Sequence of chain 1.A:
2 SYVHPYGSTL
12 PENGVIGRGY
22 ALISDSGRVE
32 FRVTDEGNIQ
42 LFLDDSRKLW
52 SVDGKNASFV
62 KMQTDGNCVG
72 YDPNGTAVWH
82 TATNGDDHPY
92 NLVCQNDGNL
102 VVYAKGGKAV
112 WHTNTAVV

The protein below binds the small molecule below.
Small molecule (SMILES): OC[C@H]1O[C@H](O)[C@@H](O)[C@@H](O)[C@@H]1O

Binding-site contacts:
Ligand atom C6 contacts residue HIS113 of chain 1.A at 4.0 Å.
Ligand atom C4 contacts residue VAL102 of chain 1.A at 4.2 Å (hydrophobic).
Ligand atom O5 contacts residue HIS113 of chain 1.A at 4.4 Å.
Ligand atom O2 contacts residue ASN100 of chain 1.A at 3.0 Å (h-bond).
Ligand atom C5 contacts residue ASN100 of chain 1.A at 3.9 Å.
Ligand atom C3 contacts residue TYR104 of chain 1.A at 3.8 Å (hydrophobic).
Ligand atom C2 contacts residue GLN96 of chain 1.A at 4.0 Å.
Ligand atom O3 contacts residue GLN96 of chain 1.A at 2.9 Å (h-bond).
Ligand atom O3 contacts residue TYR104 of chain 1.A at 3.1 Å (h-bond).
Ligand atom O4 contacts residue VAL102 of chain 1.A at 4.3 Å.
Ligand atom O3 contacts residue ASP98 of chain 1.A at 4.0 Å.
Ligand atom O2 contacts residue ALA117 of chain 1.A at 3.8 Å.
Ligand atom C3 contacts residue ASP98 of chain 1.A at 4.3 Å.
Ligand atom O6 contacts residue HIS113 of chain 1.A at 3.8 Å.
Ligand atom C4 contacts residue GLN96 of chain 1.A at 4.2 Å.
Ligand atom C4 contacts residue ASN100 of chain 1.A at 4.1 Å.
Ligand atom O2 contacts residue GLN96 of chain 1.A at 3.2 Å (h-bond).
Ligand atom C1 contacts residue ASN100 of chain 1.A at 3.8 Å.
Ligand atom O4 contacts residue TYR104 of chain 1.A at 2.6 Å (h-bond).
Ligand atom C6 contacts residue ASN100 of chain 1.A at 4.0 Å.
Ligand atom C4 contacts residue TYR104 of chain 1.A at 3.5 Å (hydrophobic).
Ligand atom C3 contacts residue GLN96 of chain 1.A at 3.9 Å.
Ligand atom O2 contacts residue ASP98 of chain 1.A at 2.6 Å (salt-bridge).
Ligand atom C2 contacts residue ASN100 of chain 1.A at 3.9 Å.
Ligand atom O6 contacts residue ALA110 of chain 1.A at 4.3 Å.
Ligand atom O5 contacts residue ASN100 of chain 1.A at 3.2 Å (h-bond).
Ligand atom O4 contacts residue ALA110 of chain 1.A at 3.8 Å.
Ligand atom C1 contacts residue ASP98 of chain 1.A at 4.4 Å.
Ligand atom C6 contacts residue ALA110 of chain 1.A at 3.7 Å (hydrophobic).
Ligand atom C2 contacts residue ASP98 of chain 1.A at 3.3 Å.